Binding-site contacts:
Ligand atom C8 contacts residue TRP116 of chain 1.A at 3.2 Å (hydrophobic).
Ligand atom O3 contacts residue TRP116 of chain 1.A at 3.4 Å.
Ligand atom C19 contacts residue LEU311 of chain 1.A at 3.6 Å (hydrophobic).
Ligand atom C8 contacts residue ARG314 of chain 1.A at 3.4 Å.
Ligand atom C22 contacts residue PHE263 of chain 1.A at 3.0 Å (hydrophobic).
Ligand atom C7 contacts residue TRP116 of chain 1.A at 3.7 Å (hydrophobic).
Ligand atom C6 contacts residue GLY307 of chain 1.A at 3.0 Å.
Ligand atom O2 contacts residue LEU310 of chain 1.A at 3.8 Å.
Ligand atom C12 contacts residue PHE318 of chain 1.A at 3.6 Å (hydrophobic).
Ligand atom O7 contacts residue PHE263 of chain 1.A at 3.3 Å.
Ligand atom C13 contacts residue PHE318 of chain 1.A at 3.8 Å (hydrophobic).
Ligand atom C14 contacts residue MET315 of chain 1.A at 3.5 Å (hydrophobic).
Ligand atom O5 contacts residue PHE263 of chain 1.A at 3.4 Å.
Ligand atom C20 contacts residue ARG173 of chain 1.A at 3.8 Å.
Ligand atom O7 contacts residue ARG173 of chain 1.A at 3.2 Å.
Ligand atom O1 contacts residue ARG314 of chain 1.A at 3.7 Å.
Ligand atom C13 contacts residue PHE166 of chain 1.A at 3.5 Å (hydrophobic).
Ligand atom C15 contacts residue MET315 of chain 1.A at 3.4 Å (hydrophobic).
Ligand atom C18 contacts residue LEU311 of chain 1.A at 3.5 Å (hydrophobic).
Ligand atom C15 contacts residue ASN267 of chain 1.A at 3.7 Å.
Ligand atom C6 contacts residue LEU310 of chain 1.A at 3.6 Å (hydrophobic).
Ligand atom C19 contacts residue ARG173 of chain 1.A at 3.5 Å.
Ligand atom O6 contacts residue ARG173 of chain 1.A at 3.2 Å.
Ligand atom C9 contacts residue TRP116 of chain 1.A at 3.7 Å (hydrophobic).
Ligand atom C3 contacts residue ARG173 of chain 1.A at 3.7 Å.
Ligand atom O1 contacts residue LEU310 of chain 1.A at 3.5 Å.
Ligand atom C12 contacts residue MET315 of chain 1.A at 3.8 Å (hydrophobic).
Ligand atom C16 contacts residue MET315 of chain 1.A at 3.5 Å (hydrophobic).
Ligand atom O3 contacts residue ARG314 of chain 1.A at 3.6 Å (salt-bridge).
Ligand atom C22 contacts residue SAH1 of chain 1.B at 3.2 Å.
Ligand atom O3 contacts residue VAL123 of chain 1.A at 3.3 Å.
Ligand atom C5 contacts residue ARG314 of chain 1.A at 3.6 Å.
Ligand atom O6 contacts residue PHE263 of chain 1.A at 3.0 Å.
Ligand atom O4 contacts residue ASN267 of chain 1.A at 3.0 Å (h-bond).
Ligand atom C22 contacts residue ASN267 of chain 1.A at 3.3 Å.
Ligand atom C17 contacts residue LEU311 of chain 1.A at 3.7 Å (hydrophobic).
Ligand atom C13 contacts residue MET315 of chain 1.A at 3.6 Å (hydrophobic).
Ligand atom C6 contacts residue LEU311 of chain 1.A at 3.8 Å (hydrophobic).
Ligand atom C14 contacts residue ASN267 of chain 1.A at 3.6 Å.
Ligand atom C11 contacts residue MET315 of chain 1.A at 3.7 Å (hydrophobic).

This protein binds this small molecule.
Small molecule (SMILES): CC[C@@]1(O)C[C@H](O)c2c(cc3c(c2O)C(=O)c2c(OC)cccc2C3=O)[C@H]1C(=O)OC

Sequence of chain 1.A:
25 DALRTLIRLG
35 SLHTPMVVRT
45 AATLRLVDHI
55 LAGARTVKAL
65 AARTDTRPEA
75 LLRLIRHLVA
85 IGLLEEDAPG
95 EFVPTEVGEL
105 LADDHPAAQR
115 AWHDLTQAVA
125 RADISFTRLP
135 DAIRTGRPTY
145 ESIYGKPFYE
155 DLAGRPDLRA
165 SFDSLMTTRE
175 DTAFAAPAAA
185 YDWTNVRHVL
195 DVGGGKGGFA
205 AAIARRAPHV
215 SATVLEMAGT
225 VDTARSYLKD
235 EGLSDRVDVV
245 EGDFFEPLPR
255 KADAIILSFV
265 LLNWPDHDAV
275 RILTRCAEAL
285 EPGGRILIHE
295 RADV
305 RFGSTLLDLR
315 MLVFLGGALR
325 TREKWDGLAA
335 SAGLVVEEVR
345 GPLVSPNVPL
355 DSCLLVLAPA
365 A

Sequence of chain 2.A:
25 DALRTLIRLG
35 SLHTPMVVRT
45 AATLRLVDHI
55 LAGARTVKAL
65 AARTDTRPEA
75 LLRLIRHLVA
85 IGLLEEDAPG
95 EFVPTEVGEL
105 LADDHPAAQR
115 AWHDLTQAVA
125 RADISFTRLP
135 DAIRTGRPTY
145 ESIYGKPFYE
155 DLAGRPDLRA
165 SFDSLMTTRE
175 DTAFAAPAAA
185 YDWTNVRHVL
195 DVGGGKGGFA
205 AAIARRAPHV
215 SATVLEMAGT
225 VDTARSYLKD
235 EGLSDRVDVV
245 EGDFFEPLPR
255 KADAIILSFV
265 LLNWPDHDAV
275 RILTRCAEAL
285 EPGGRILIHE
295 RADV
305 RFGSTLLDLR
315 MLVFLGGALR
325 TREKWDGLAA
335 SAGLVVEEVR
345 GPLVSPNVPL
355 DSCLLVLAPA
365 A